Sequence of chain 1.A:
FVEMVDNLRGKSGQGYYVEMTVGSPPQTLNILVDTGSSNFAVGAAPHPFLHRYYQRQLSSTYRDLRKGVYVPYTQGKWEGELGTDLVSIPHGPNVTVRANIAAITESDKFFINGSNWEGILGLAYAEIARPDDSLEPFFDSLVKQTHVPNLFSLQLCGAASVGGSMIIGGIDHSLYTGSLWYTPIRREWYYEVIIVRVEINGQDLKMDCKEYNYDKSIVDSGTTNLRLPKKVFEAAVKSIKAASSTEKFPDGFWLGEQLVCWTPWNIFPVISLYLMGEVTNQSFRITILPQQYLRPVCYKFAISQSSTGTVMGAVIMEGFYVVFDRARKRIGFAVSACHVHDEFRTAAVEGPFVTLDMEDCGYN

A protein and the small-molecule ligand that binds it are described below.
Small molecule (SMILES): Cc1ccccc1-c1ccc2nc(N)c(C[C@@H](C)C(=O)N[C@@H]3CCOC(C)(C)C3)cc2c1

Binding-site contacts:
Ligand atom C19 contacts residue TYR90 of chain 1.A at 3.6 Å (hydrophobic).
Ligand atom C22 contacts residue PHE127 of chain 1.A at 3.8 Å (hydrophobic).
Ligand atom C3 contacts residue ILE137 of chain 1.A at 3.5 Å (hydrophobic).
Ligand atom N11 contacts residue GLY53 of chain 1.A at 3.3 Å (h-bond).
Ligand atom N11 contacts residue ASP51 of chain 1.A at 2.9 Å (salt-bridge).
Ligand atom C22 contacts residue GLN92 of chain 1.A at 3.8 Å.
Ligand atom C13 contacts residue ASP247 of chain 1.A at 3.4 Å.
Ligand atom C30 contacts residue GLY53 of chain 1.A at 3.2 Å.
Ligand atom C3 contacts residue ASP51 of chain 1.A at 3.6 Å.
Ligand atom C4 contacts residue ASP51 of chain 1.A at 3.6 Å.
Ligand atom O28 contacts residue ARG147 of chain 1.A at 3.5 Å (salt-bridge).
Ligand atom C6 contacts residue TYR90 of chain 1.A at 3.7 Å (hydrophobic).
Ligand atom C25 contacts residue GLY53 of chain 1.A at 3.7 Å.
Ligand atom N7 contacts residue ASP51 of chain 1.A at 2.8 Å (salt-bridge).
Ligand atom C20 contacts residue VAL88 of chain 1.A at 3.6 Å (hydrophobic).
Ligand atom C20 contacts residue LYS94 of chain 1.A at 3.8 Å.
Ligand atom C24 contacts residue TYR90 of chain 1.A at 3.7 Å (hydrophobic).
Ligand atom C29 contacts residue ARG147 of chain 1.A at 3.4 Å.
Ligand atom N11 contacts residue ASP247 of chain 1.A at 2.9 Å (salt-bridge).
Ligand atom C10 contacts residue TYR90 of chain 1.A at 3.7 Å (hydrophobic).
Ligand atom C4 contacts residue GOL1 of chain 1.H at 3.7 Å.
Ligand atom C20 contacts residue TYR90 of chain 1.A at 3.6 Å (hydrophobic).
Ligand atom N15 contacts residue TYR217 of chain 1.A at 3.8 Å.
Ligand atom N15 contacts residue GLY53 of chain 1.A at 3.0 Å (h-bond).
Ligand atom C30 contacts residue TYR217 of chain 1.A at 3.3 Å (hydrophobic).
Ligand atom C21 contacts residue TYR90 of chain 1.A at 3.8 Å (hydrophobic).
Ligand atom C8 contacts residue GLY53 of chain 1.A at 3.8 Å.
Ligand atom C25 contacts residue TYR217 of chain 1.A at 3.5 Å (hydrophobic).
Ligand atom C19 contacts residue TRP95 of chain 1.A at 3.8 Å (hydrophobic).
Ligand atom C21 contacts residue LYS94 of chain 1.A at 3.4 Å.
Ligand atom C12 contacts residue ASP247 of chain 1.A at 3.4 Å.
Ligand atom C18 contacts residue TYR90 of chain 1.A at 3.8 Å (hydrophobic).
Ligand atom C17 contacts residue ASP247 of chain 1.A at 3.6 Å.
Ligand atom C20 contacts residue TRP95 of chain 1.A at 3.5 Å (hydrophobic).
Ligand atom C8 contacts residue ASP51 of chain 1.A at 3.6 Å.
Ligand atom C31 contacts residue ARG147 of chain 1.A at 3.4 Å.
Ligand atom C24 contacts residue GOL1 of chain 1.H at 3.7 Å.
Ligand atom C12 contacts residue THR250 of chain 1.A at 3.6 Å.
Ligand atom C23 contacts residue TYR90 of chain 1.A at 3.7 Å (hydrophobic).
Ligand atom C23 contacts residue PHE127 of chain 1.A at 3.8 Å (hydrophobic).